This protein binds this small molecule.
Small molecule (SMILES): O=C(NS(=O)(=O)c1ccc(N[C@H](CCN2CCOCC2)CSc2ccccc2)c(S(=O)(=O)C(F)(F)F)c1)c1csc(N2CCc3cccc(C(=O)Nc4nc5ccccc5s4)c3C2)n1

Sequence of chain 1.B:
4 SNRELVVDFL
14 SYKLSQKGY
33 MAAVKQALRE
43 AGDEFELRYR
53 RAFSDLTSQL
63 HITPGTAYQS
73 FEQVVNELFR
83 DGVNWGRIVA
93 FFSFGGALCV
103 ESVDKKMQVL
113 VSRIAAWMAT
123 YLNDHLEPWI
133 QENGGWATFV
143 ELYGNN

Binding-site contacts:
Ligand atom O3 contacts residue GLY88 of chain 1.B at 3.1 Å (h-bond).
Ligand atom C31 contacts residue TYR51 of chain 1.B at 3.5 Å (hydrophobic).
Ligand atom N3 contacts residue LEU58 of chain 1.B at 3.2 Å (h-bond).
Ligand atom C3 contacts residue LEU80 of chain 1.B at 3.5 Å (hydrophobic).
Ligand atom C38 contacts residue GLU46 of chain 1.B at 3.5 Å.
Ligand atom F2 contacts residue TRP87 of chain 1.B at 3.5 Å.
Ligand atom N7 contacts residue GLU46 of chain 1.B at 2.8 Å (salt-bridge).
Ligand atom C11 contacts residue PHE55 of chain 1.B at 3.5 Å (hydrophobic).
Ligand atom C19 contacts residue GLY88 of chain 1.B at 3.4 Å.
Ligand atom N5 contacts residue GLY88 of chain 1.B at 3.5 Å.
Ligand atom O5 contacts residue ASN147 of chain 1.B at 3.4 Å (h-bond).
Ligand atom C40 contacts residue ASN148 of chain 1.B at 3.5 Å.
Ligand atom O6 contacts residue TYR145 of chain 1.B at 3.4 Å.
Ligand atom S4 contacts residue GLU46 of chain 1.B at 3.4 Å.
Ligand atom C2 contacts residue SER56 of chain 1.B at 3.5 Å.
Ligand atom N3 contacts residue SER56 of chain 1.B at 3.3 Å (h-bond).
Ligand atom C41 contacts residue GLU46 of chain 1.B at 3.3 Å.
Ligand atom O5 contacts residue ASN148 of chain 1.B at 3.5 Å.
Ligand atom N1 contacts residue PHE55 of chain 1.B at 3.6 Å.
Ligand atom C27 contacts residue GLY88 of chain 1.B at 3.4 Å.
Ligand atom C11 contacts residue LEU80 of chain 1.B at 3.4 Å (hydrophobic).
Ligand atom F1 contacts residue PHE141 of chain 1.B at 3.4 Å.
Ligand atom C37 contacts residue GLU46 of chain 1.B at 3.4 Å.
Ligand atom O7 contacts residue TRP87 of chain 1.B at 3.2 Å.
Ligand atom N4 contacts residue ARG89 of chain 1.B at 3.3 Å (salt-bridge).
Ligand atom O7 contacts residue GLY88 of chain 1.B at 3.2 Å (h-bond).
Ligand atom C3 contacts residue PHE55 of chain 1.B at 3.6 Å (hydrophobic).
Ligand atom O2 contacts residue ASN86 of chain 1.B at 2.9 Å (h-bond).
Ligand atom C10 contacts residue ARG89 of chain 1.B at 3.5 Å.
Ligand atom C6 contacts residue GLU79 of chain 1.B at 3.6 Å.
Ligand atom O1 contacts residue LEU80 of chain 1.B at 3.4 Å.
Ligand atom O3 contacts residue ASN86 of chain 1.B at 3.1 Å (h-bond).
Ligand atom C33 contacts residue GLY88 of chain 1.B at 3.5 Å.
Ligand atom C38 contacts residue TYR145 of chain 1.B at 3.3 Å (hydrophobic).
Ligand atom C12 contacts residue SER56 of chain 1.B at 3.5 Å.
Ligand atom C15 contacts residue SER95 of chain 1.B at 3.3 Å.
Ligand atom C39 contacts residue TYR145 of chain 1.B at 3.4 Å (hydrophobic).
Ligand atom N2 contacts residue SER56 of chain 1.B at 2.8 Å (h-bond).
Ligand atom C15 contacts residue PHE96 of chain 1.B at 3.6 Å (hydrophobic).
Ligand atom C18 contacts residue ASP57 of chain 1.B at 3.4 Å.